The small molecule below binds the protein below.
Small molecule (SMILES): O=S(=O)(NCCC(F)(F)F)c1ccc2c(c1)CN[C@@H](CF)C2

Sequence of chain 1.B:
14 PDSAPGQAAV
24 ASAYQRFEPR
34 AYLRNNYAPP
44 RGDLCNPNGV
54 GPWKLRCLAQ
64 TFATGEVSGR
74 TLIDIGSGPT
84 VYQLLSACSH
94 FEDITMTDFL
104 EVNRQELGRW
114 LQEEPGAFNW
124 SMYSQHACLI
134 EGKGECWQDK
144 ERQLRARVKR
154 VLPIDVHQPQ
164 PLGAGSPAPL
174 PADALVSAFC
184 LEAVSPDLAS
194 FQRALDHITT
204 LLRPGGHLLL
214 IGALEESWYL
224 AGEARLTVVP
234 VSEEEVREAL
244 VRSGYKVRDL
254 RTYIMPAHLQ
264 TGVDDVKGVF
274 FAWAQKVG

Binding-site contacts:
Ligand atom F4 contacts residue ALA186 of chain 1.B at 3.2 Å.
Ligand atom C2 contacts residue GLU219 of chain 1.B at 3.4 Å.
Ligand atom F3 contacts residue VAL53 of chain 1.B at 3.3 Å.
Ligand atom F2 contacts residue LYS57 of chain 1.B at 3.1 Å.
Ligand atom C3 contacts residue TYR35 of chain 1.B at 3.4 Å (hydrophobic).
Ligand atom F3 contacts residue GLY54 of chain 1.B at 2.9 Å.
Ligand atom O1 contacts residue VAL53 of chain 1.B at 3.1 Å.
Ligand atom O2 contacts residue VAL53 of chain 1.B at 3.7 Å.
Ligand atom F1 contacts residue TYR126 of chain 1.B at 3.1 Å.
Ligand atom C1 contacts residue GLU219 of chain 1.B at 3.0 Å.
Ligand atom C5 contacts residue TYR40 of chain 1.B at 3.6 Å (hydrophobic).
Ligand atom O1 contacts residue VAL272 of chain 1.B at 3.4 Å.
Ligand atom C8 contacts residue ASN39 of chain 1.B at 3.7 Å.
Ligand atom C12 contacts residue TYR40 of chain 1.B at 3.5 Å (hydrophobic).
Ligand atom F2 contacts residue TYR126 of chain 1.B at 3.5 Å.
Ligand atom O2 contacts residue ARG44 of chain 1.B at 3.4 Å.
Ligand atom C12 contacts residue ASN39 of chain 1.B at 2.8 Å.
Ligand atom F1 contacts residue ARG44 of chain 1.B at 3.3 Å.
Ligand atom C10 contacts residue GLU219 of chain 1.B at 3.3 Å.
Ligand atom C9 contacts residue ASN39 of chain 1.B at 3.5 Å.
Ligand atom F4 contacts residue PHE182 of chain 1.B at 3.5 Å.
Ligand atom F2 contacts residue TYR40 of chain 1.B at 3.3 Å.
Ligand atom F1 contacts residue GLY54 of chain 1.B at 3.2 Å.
Ligand atom F3 contacts residue LYS57 of chain 1.B at 3.2 Å.
Ligand atom N1 contacts residue GLU219 of chain 1.B at 2.9 Å (salt-bridge).
Ligand atom F4 contacts residue TYR222 of chain 1.B at 3.4 Å.
Ligand atom C1 contacts residue ASP267 of chain 1.B at 3.3 Å.
Ligand atom C7 contacts residue PHE182 of chain 1.B at 3.6 Å (hydrophobic).
Ligand atom C4 contacts residue TYR35 of chain 1.B at 3.5 Å (hydrophobic).
Ligand atom C4 contacts residue ASN39 of chain 1.B at 3.5 Å.
Ligand atom N2 contacts residue LYS57 of chain 1.B at 3.0 Å (salt-bridge).
Ligand atom C13 contacts residue LYS57 of chain 1.B at 3.7 Å.
Ligand atom C11 contacts residue ASN39 of chain 1.B at 3.0 Å.
Ligand atom C5 contacts residue ASN39 of chain 1.B at 3.6 Å.
Ligand atom O1 contacts residue PHE182 of chain 1.B at 3.4 Å.
Ligand atom C6 contacts residue PHE182 of chain 1.B at 3.6 Å (hydrophobic).
Ligand atom C8 contacts residue PHE182 of chain 1.B at 3.7 Å (hydrophobic).
Ligand atom C13 contacts residue GLY54 of chain 1.B at 3.7 Å.
Ligand atom C10 contacts residue TYR222 of chain 1.B at 3.2 Å (hydrophobic).
Ligand atom N1 contacts residue ASP267 of chain 1.B at 3.6 Å.